Sequence of chain 1.A:
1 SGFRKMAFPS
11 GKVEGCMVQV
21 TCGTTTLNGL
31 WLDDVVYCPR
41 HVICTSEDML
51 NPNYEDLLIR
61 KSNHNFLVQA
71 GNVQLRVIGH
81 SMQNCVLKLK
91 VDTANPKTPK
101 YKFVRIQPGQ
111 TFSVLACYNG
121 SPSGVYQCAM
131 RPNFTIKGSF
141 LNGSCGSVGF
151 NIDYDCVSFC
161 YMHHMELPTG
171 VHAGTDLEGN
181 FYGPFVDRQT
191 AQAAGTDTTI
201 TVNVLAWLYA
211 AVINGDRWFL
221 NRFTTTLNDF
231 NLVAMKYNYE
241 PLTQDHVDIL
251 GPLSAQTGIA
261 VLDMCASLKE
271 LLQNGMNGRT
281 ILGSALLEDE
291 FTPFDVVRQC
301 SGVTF

A protein and the small-molecule ligand that binds it are described below.
Small molecule (SMILES): O=c1[nH]cc(-c2cc(-c3cc(Cl)cc(OCc4ccccc4)c3)c(=O)n(-c3cccnc3)c2)c(=O)[nH]1

Binding-site contacts:
Ligand atom C5 contacts residue MET49 of chain 1.A at 3.5 Å (hydrophobic).
Ligand atom C36 contacts residue GLN189 of chain 1.A at 3.4 Å.
Ligand atom C26 contacts residue ASN142 of chain 1.A at 3.4 Å.
Ligand atom C34 contacts residue PRO168 of chain 1.A at 3.4 Å (hydrophobic).
Ligand atom C2 contacts residue HIS41 of chain 1.A at 3.7 Å.
Ligand atom C33 contacts residue PRO168 of chain 1.A at 3.7 Å (hydrophobic).
Ligand atom N19 contacts residue CYS145 of chain 1.A at 3.7 Å.
Ligand atom C15 contacts residue LEU141 of chain 1.A at 3.4 Å (hydrophobic).
Ligand atom C15 contacts residue ASN142 of chain 1.A at 3.4 Å.
Ligand atom O27 contacts residue GLY143 of chain 1.A at 3.1 Å (h-bond).
Ligand atom C14 contacts residue GLU166 of chain 1.A at 3.5 Å.
Ligand atom C16 contacts residue ASN142 of chain 1.A at 3.7 Å.
Ligand atom CL23 contacts residue ASP187 of chain 1.A at 3.4 Å.
Ligand atom C35 contacts residue PRO168 of chain 1.A at 3.5 Å (hydrophobic).
Ligand atom C14 contacts residue PHE140 of chain 1.A at 3.2 Å (hydrophobic).
Ligand atom C8 contacts residue MET165 of chain 1.A at 3.6 Å (hydrophobic).
Ligand atom C14 contacts residue LEU141 of chain 1.A at 3.6 Å (hydrophobic).
Ligand atom C24 contacts residue ASN142 of chain 1.A at 3.3 Å.
Ligand atom N28 contacts residue THR26 of chain 1.A at 3.5 Å (h-bond).
Ligand atom C18 contacts residue CYS145 of chain 1.A at 3.4 Å (hydrophobic).
Ligand atom O31 contacts residue THR26 of chain 1.A at 3.1 Å (h-bond).
Ligand atom C13 contacts residue HIS163 of chain 1.A at 3.3 Å.
Ligand atom O27 contacts residue ASN142 of chain 1.A at 3.6 Å.
Ligand atom CL23 contacts residue TYR54 of chain 1.A at 3.5 Å.
Ligand atom C17 contacts residue ASN142 of chain 1.A at 3.2 Å.
Ligand atom C17 contacts residue CYS145 of chain 1.A at 3.3 Å (hydrophobic).
Ligand atom C18 contacts residue ASN142 of chain 1.A at 3.6 Å.
Ligand atom O21 contacts residue GLU166 of chain 1.A at 2.8 Å (salt-bridge).
Ligand atom O22 contacts residue GLN189 of chain 1.A at 3.5 Å.
Ligand atom N20 contacts residue PHE140 of chain 1.A at 3.6 Å.
Ligand atom N20 contacts residue HIS163 of chain 1.A at 3.0 Å (h-bond).
Ligand atom C10 contacts residue GLU166 of chain 1.A at 3.4 Å.
Ligand atom C33 contacts residue THR190 of chain 1.A at 3.0 Å.
Ligand atom O31 contacts residue THR25 of chain 1.A at 3.1 Å.
Ligand atom N20 contacts residue SER144 of chain 1.A at 3.5 Å (h-bond).
Ligand atom O27 contacts residue CYS145 of chain 1.A at 3.2 Å (h-bond).
Ligand atom C34 contacts residue THR190 of chain 1.A at 3.4 Å.
Ligand atom O21 contacts residue MET165 of chain 1.A at 3.3 Å.
Ligand atom C3 contacts residue HIS164 of chain 1.A at 3.7 Å.
Ligand atom N20 contacts residue GLU166 of chain 1.A at 3.6 Å.